Binding-site contacts:
Ligand atom N2 contacts residue ASN709 of chain 1.B at 3.0 Å (h-bond).
Ligand atom O5 contacts residue ASP796 of chain 1.C at 3.8 Å.
Ligand atom C2 contacts residue ASP796 of chain 1.C at 4.1 Å.
Ligand atom C4 contacts residue ASN709 of chain 1.B at 4.2 Å.
Ligand atom C1 contacts residue ASN709 of chain 1.B at 1.4 Å.
Ligand atom C7 contacts residue ASN709 of chain 1.B at 3.4 Å.
Ligand atom C1 contacts residue ASP796 of chain 1.C at 3.7 Å.
Ligand atom O7 contacts residue ASN709 of chain 1.B at 3.3 Å (h-bond).
Ligand atom O5 contacts residue ASN709 of chain 1.B at 2.3 Å (h-bond).
Ligand atom C8 contacts residue GLY1131 of chain 1.B at 3.8 Å.
Ligand atom C3 contacts residue ASN709 of chain 1.B at 3.8 Å.
Ligand atom C5 contacts residue ASN709 of chain 1.B at 3.7 Å.
Ligand atom O7 contacts residue ASP796 of chain 1.C at 3.9 Å.
Ligand atom C2 contacts residue ASN709 of chain 1.B at 2.5 Å.

Sequence of chain 1.C:
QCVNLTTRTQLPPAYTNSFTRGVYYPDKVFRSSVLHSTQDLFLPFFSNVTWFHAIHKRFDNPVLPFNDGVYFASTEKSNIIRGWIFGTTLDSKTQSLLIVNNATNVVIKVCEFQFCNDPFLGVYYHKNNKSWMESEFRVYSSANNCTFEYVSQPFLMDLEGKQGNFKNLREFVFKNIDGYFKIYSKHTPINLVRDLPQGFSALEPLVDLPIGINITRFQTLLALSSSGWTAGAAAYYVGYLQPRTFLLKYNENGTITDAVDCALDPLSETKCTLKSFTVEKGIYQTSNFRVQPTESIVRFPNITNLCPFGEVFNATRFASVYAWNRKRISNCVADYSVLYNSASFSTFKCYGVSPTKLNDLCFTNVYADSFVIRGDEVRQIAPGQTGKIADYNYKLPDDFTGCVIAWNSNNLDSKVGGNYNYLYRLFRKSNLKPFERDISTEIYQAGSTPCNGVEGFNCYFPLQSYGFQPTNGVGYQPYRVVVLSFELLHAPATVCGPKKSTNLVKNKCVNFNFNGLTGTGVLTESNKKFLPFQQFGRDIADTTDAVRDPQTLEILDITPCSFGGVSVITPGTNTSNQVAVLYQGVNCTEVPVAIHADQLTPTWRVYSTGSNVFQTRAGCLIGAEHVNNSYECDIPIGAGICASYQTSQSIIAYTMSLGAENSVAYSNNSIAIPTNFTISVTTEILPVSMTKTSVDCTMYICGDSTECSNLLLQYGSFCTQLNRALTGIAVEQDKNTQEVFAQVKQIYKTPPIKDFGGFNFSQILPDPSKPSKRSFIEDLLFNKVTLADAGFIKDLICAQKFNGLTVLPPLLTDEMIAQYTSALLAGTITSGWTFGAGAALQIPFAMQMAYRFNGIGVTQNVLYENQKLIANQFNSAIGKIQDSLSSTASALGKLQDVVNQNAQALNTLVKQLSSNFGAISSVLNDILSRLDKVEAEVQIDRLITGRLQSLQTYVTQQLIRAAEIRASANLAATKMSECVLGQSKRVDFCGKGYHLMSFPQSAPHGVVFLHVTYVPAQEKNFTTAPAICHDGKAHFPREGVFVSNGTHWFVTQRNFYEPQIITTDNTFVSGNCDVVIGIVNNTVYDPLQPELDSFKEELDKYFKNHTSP

A protein and the small-molecule ligand that binds it are described below.
Small molecule (SMILES): CC(=O)N[C@@H]1[C@@H](O)[C@H](O)[C@@H](CO)O[C@H]1O

Sequence of chain 1.B:
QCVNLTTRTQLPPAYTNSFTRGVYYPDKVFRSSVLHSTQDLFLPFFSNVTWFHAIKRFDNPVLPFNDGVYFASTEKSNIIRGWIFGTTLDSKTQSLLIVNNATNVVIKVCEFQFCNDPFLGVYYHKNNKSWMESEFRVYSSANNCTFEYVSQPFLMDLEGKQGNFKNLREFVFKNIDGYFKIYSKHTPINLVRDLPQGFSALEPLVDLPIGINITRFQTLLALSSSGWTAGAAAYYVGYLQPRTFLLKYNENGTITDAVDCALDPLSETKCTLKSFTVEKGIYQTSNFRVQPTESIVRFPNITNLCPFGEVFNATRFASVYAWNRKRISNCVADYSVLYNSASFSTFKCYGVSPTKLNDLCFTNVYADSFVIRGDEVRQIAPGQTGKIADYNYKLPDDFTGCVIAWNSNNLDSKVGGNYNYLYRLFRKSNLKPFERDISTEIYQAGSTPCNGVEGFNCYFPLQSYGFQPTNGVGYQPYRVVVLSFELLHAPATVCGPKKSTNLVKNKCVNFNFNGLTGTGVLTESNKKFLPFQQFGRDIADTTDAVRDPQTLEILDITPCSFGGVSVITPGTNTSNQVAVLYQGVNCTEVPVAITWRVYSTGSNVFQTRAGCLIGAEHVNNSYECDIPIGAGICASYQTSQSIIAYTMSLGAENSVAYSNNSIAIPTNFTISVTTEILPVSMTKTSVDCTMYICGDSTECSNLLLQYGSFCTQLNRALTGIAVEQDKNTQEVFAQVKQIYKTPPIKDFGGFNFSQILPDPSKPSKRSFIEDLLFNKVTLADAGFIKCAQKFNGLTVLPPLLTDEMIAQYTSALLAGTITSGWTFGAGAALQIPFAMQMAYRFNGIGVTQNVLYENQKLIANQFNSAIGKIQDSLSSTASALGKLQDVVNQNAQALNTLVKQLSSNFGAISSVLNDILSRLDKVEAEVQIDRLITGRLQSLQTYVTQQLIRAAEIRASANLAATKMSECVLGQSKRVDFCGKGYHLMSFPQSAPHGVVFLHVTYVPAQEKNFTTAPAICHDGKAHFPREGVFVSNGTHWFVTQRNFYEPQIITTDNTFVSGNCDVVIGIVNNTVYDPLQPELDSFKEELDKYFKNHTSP